A protein and the small-molecule ligand that binds it are described below.
Small molecule (SMILES): CC(=O)N[C@H]1[C@H](O[C@H]2[C@H](O)[C@@H](NC(C)=O)CO[C@@H]2CO)O[C@H](CO)[C@@H](O[C@@H]2O[C@H](CO)[C@@H](O)[C@H](O)[C@@H]2O)[C@@H]1O

Binding-site contacts:
Ligand atom C5 contacts residue SER47 of chain 2.A at 3.9 Å.
Ligand atom C8 contacts residue TYR39 of chain 2.A at 4.1 Å (hydrophobic).
Ligand atom C8 contacts residue THR57 of chain 2.A at 3.8 Å.
Ligand atom C7 contacts residue ASN55 of chain 2.A at 3.4 Å.
Ligand atom C6 contacts residue ALA45 of chain 2.A at 3.4 Å (hydrophobic).
Ligand atom C7 contacts residue THR57 of chain 2.A at 4.0 Å.
Ligand atom C6 contacts residue THR57 of chain 2.A at 3.5 Å.
Ligand atom O5 contacts residue PRO46 of chain 2.A at 3.3 Å.
Ligand atom O6 contacts residue PRO46 of chain 2.A at 3.6 Å.
Ligand atom O7 contacts residue THR57 of chain 2.A at 3.6 Å.
Ligand atom N2 contacts residue GLN44 of chain 2.A at 3.6 Å (h-bond).
Ligand atom C7 contacts residue GLY48 of chain 2.A at 3.6 Å.
Ligand atom O5 contacts residue ASN55 of chain 2.A at 2.5 Å (h-bond).
Ligand atom N2 contacts residue ASN55 of chain 2.A at 2.8 Å (h-bond).
Ligand atom C6 contacts residue PRO46 of chain 2.A at 4.0 Å (hydrophobic).
Ligand atom C2 contacts residue GLY48 of chain 2.A at 4.1 Å.
Ligand atom C8 contacts residue GLY41 of chain 2.A at 3.4 Å.
Ligand atom O7 contacts residue GLY48 of chain 2.A at 3.1 Å.
Ligand atom C4 contacts residue SER47 of chain 2.A at 3.3 Å.
Ligand atom O5 contacts residue SER47 of chain 2.A at 3.2 Å (h-bond).
Ligand atom C1 contacts residue GLY48 of chain 2.A at 3.9 Å.
Ligand atom C8 contacts residue GLN44 of chain 2.A at 3.5 Å.
Ligand atom O3 contacts residue SER47 of chain 2.A at 3.6 Å.
Ligand atom C5 contacts residue THR57 of chain 2.A at 3.4 Å.
Ligand atom O5 contacts residue THR57 of chain 2.A at 3.6 Å (h-bond).
Ligand atom C7 contacts residue GLN44 of chain 2.A at 4.1 Å.
Ligand atom N2 contacts residue GLY48 of chain 2.A at 4.0 Å.
Ligand atom C3 contacts residue ASN55 of chain 2.A at 3.8 Å.
Ligand atom O6 contacts residue SER47 of chain 2.A at 3.0 Å (h-bond).
Ligand atom C3 contacts residue SER47 of chain 2.A at 3.7 Å.
Ligand atom C1 contacts residue ASN55 of chain 2.A at 1.4 Å.
Ligand atom C2 contacts residue ASN55 of chain 2.A at 2.5 Å.
Ligand atom C1 contacts residue SER47 of chain 2.A at 4.0 Å.
Ligand atom C1 contacts residue VAL56 of chain 2.A at 3.7 Å (hydrophobic).
Ligand atom O7 contacts residue ASN55 of chain 2.A at 3.7 Å.
Ligand atom C6 contacts residue SER47 of chain 2.A at 4.0 Å.
Ligand atom O6 contacts residue ALA45 of chain 2.A at 2.5 Å (h-bond).
Ligand atom C2 contacts residue SER47 of chain 2.A at 3.5 Å.
Ligand atom O7 contacts residue PHE49 of chain 2.A at 3.8 Å.
Ligand atom C5 contacts residue ASN55 of chain 2.A at 3.7 Å.

Sequence of chain 2.A:
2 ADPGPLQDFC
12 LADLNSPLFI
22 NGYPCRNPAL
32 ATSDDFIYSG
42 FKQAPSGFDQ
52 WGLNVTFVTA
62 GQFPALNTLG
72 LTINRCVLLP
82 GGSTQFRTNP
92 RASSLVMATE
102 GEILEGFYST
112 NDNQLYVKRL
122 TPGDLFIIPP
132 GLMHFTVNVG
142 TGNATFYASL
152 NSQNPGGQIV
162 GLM